Binding-site contacts:
Ligand atom C8 contacts residue LEU468 of chain 1.B at 4.3 Å (hydrophobic).
Ligand atom O6 contacts residue SER467 of chain 1.B at 3.7 Å.
Ligand atom O7 contacts residue LYS454 of chain 1.B at 3.0 Å (salt-bridge).
Ligand atom C4 contacts residue ASN489 of chain 1.B at 4.2 Å.
Ligand atom O5 contacts residue SER467 of chain 1.B at 3.4 Å.
Ligand atom C8 contacts residue LYS454 of chain 1.B at 3.9 Å.
Ligand atom C8 contacts residue TYR512 of chain 1.B at 3.9 Å (hydrophobic).
Ligand atom C3 contacts residue ASN489 of chain 1.B at 3.8 Å.
Ligand atom C6 contacts residue LYS454 of chain 1.B at 4.5 Å.
Ligand atom C8 contacts residue ASP514 of chain 1.B at 3.8 Å.
Ligand atom C1 contacts residue ASP514 of chain 1.B at 3.6 Å.
Ligand atom C2 contacts residue ASP514 of chain 1.B at 3.6 Å.
Ligand atom O6 contacts residue LEU468 of chain 1.B at 4.3 Å.
Ligand atom C1 contacts residue SER467 of chain 1.B at 4.2 Å.
Ligand atom C6 contacts residue SER467 of chain 1.B at 3.9 Å.
Ligand atom C1 contacts residue SER491 of chain 1.B at 4.0 Å.
Ligand atom O6 contacts residue SER404 of chain 1.B at 4.3 Å.
Ligand atom C1 contacts residue ASP465 of chain 1.B at 4.0 Å.
Ligand atom O7 contacts residue ILE453 of chain 1.B at 3.8 Å.
Ligand atom C6 contacts residue LEU468 of chain 1.B at 4.3 Å (hydrophobic).
Ligand atom C8 contacts residue CYS457 of chain 1.B at 3.8 Å (hydrophobic).
Ligand atom C7 contacts residue ASN489 of chain 1.B at 3.4 Å.
Ligand atom C7 contacts residue ASP514 of chain 1.B at 3.7 Å.
Ligand atom C3 contacts residue ASP514 of chain 1.B at 3.9 Å.
Ligand atom C2 contacts residue ASP465 of chain 1.B at 4.4 Å.
Ligand atom O6 contacts residue LYS454 of chain 1.B at 4.0 Å.
Ligand atom C5 contacts residue SER491 of chain 1.B at 4.0 Å.
Ligand atom O7 contacts residue ASN489 of chain 1.B at 3.8 Å.
Ligand atom C5 contacts residue SER467 of chain 1.B at 4.2 Å.
Ligand atom O5 contacts residue SER491 of chain 1.B at 3.9 Å.
Ligand atom C8 contacts residue ASN489 of chain 1.B at 4.3 Å.
Ligand atom N2 contacts residue ASN489 of chain 1.B at 2.7 Å (h-bond).
Ligand atom C2 contacts residue ASN489 of chain 1.B at 2.4 Å.
Ligand atom C7 contacts residue LYS454 of chain 1.B at 3.9 Å.
Ligand atom O5 contacts residue ASN489 of chain 1.B at 2.4 Å (h-bond).
Ligand atom N2 contacts residue ASP514 of chain 1.B at 2.8 Å (salt-bridge).
Ligand atom O5 contacts residue ASP465 of chain 1.B at 3.9 Å.
Ligand atom C1 contacts residue ASN489 of chain 1.B at 1.4 Å.
Ligand atom O3 contacts residue LYS454 of chain 1.B at 4.1 Å.
Ligand atom C5 contacts residue ASN489 of chain 1.B at 3.7 Å.

Sequence of chain 1.B:
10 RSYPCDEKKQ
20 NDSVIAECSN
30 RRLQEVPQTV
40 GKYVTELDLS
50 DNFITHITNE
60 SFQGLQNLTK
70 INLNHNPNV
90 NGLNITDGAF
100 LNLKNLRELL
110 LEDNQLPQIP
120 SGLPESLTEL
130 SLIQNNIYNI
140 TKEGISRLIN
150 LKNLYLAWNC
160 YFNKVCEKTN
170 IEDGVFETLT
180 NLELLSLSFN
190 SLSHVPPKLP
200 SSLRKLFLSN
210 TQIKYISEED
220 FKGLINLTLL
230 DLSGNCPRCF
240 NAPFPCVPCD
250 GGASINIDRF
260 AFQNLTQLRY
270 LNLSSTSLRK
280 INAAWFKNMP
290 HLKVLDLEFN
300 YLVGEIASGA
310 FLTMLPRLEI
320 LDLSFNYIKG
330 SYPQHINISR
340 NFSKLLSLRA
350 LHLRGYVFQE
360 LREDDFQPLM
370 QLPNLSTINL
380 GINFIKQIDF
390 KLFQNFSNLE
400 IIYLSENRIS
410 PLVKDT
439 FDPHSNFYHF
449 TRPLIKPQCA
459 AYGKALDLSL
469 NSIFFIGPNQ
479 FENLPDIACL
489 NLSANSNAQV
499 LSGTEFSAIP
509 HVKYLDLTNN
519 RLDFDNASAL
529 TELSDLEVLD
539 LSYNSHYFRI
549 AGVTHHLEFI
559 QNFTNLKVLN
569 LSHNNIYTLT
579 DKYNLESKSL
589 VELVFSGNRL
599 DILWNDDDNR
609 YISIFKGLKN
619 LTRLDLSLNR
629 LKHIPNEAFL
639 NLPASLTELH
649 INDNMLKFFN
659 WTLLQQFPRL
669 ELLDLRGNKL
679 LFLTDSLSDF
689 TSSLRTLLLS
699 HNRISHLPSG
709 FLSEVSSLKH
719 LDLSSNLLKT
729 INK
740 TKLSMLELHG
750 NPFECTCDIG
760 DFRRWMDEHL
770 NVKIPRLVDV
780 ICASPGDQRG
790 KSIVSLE

The protein below binds the small molecule below.
Small molecule (SMILES): CC(=O)N[C@H]1[C@H](O[C@H]2[C@H](O)[C@@H](NC(C)=O)CO[C@@H]2CO)O[C@H](CO)[C@@H](O)[C@@H]1O